Binding-site contacts:
Ligand atom C1 contacts residue ASN234 of chain 1.B at 1.5 Å.
Ligand atom C3 contacts residue ASN234 of chain 1.B at 3.9 Å.
Ligand atom C4 contacts residue ASN234 of chain 1.B at 4.3 Å.
Ligand atom C8 contacts residue GLY232 of chain 1.B at 3.8 Å.
Ligand atom C7 contacts residue ASN234 of chain 1.B at 3.2 Å.
Ligand atom C8 contacts residue ASN234 of chain 1.B at 3.9 Å.
Ligand atom O5 contacts residue ASN234 of chain 1.B at 2.3 Å (h-bond).
Ligand atom C8 contacts residue ILE233 of chain 1.B at 3.7 Å (hydrophobic).
Ligand atom C7 contacts residue ILE233 of chain 1.B at 4.4 Å (hydrophobic).
Ligand atom C5 contacts residue ASN234 of chain 1.B at 3.6 Å.
Ligand atom O7 contacts residue ASN234 of chain 1.B at 3.6 Å.
Ligand atom C2 contacts residue ASN234 of chain 1.B at 2.6 Å.
Ligand atom O7 contacts residue THR114 of chain 1.B at 3.9 Å.
Ligand atom N2 contacts residue ASN234 of chain 1.B at 2.8 Å (h-bond).

Sequence of chain 1.B:
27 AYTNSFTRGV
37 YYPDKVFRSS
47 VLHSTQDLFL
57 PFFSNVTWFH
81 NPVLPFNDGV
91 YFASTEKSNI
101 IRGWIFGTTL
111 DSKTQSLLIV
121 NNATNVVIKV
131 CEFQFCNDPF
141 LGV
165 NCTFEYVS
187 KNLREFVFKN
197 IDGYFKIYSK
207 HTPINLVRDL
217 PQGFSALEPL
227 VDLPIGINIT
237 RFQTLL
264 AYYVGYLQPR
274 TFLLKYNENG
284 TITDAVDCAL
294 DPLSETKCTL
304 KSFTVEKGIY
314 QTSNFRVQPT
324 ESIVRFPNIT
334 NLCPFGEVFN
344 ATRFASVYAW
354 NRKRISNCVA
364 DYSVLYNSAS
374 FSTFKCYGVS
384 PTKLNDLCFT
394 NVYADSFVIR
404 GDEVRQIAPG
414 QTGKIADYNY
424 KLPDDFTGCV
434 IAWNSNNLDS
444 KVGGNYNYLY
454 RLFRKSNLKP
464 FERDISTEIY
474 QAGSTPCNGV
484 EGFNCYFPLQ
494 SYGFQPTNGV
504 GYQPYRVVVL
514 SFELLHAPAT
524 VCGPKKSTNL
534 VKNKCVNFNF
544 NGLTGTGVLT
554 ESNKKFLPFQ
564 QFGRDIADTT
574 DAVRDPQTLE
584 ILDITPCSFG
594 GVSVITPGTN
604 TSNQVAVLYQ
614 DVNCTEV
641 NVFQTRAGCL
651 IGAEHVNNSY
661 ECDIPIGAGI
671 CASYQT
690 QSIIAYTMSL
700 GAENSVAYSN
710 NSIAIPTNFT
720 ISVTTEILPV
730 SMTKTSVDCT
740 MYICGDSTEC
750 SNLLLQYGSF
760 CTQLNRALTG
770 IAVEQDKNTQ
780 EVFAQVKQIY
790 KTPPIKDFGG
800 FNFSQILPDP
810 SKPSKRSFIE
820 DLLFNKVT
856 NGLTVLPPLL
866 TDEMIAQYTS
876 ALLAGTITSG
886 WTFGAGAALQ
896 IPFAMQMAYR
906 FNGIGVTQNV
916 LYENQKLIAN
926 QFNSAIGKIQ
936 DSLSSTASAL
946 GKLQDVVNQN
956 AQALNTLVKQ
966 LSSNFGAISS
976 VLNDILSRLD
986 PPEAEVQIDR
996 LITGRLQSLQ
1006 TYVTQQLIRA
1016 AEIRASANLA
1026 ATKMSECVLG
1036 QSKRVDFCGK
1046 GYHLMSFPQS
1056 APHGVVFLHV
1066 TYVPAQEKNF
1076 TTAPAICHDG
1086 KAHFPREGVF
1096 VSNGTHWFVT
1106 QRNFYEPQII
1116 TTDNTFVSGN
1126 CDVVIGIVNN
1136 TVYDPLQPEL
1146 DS

The protein below binds the small molecule below.
Small molecule (SMILES): CC(=O)N[C@@H]1[C@@H](O)[C@H](O)[C@@H](CO)O[C@H]1O